This protein binds this small molecule.
Small molecule (SMILES): CC(=O)N[C@H]1[C@H](O[C@H]2[C@H](O)[C@@H](NC(C)=O)CO[C@@H]2CO)O[C@H](CO)[C@@H](O)[C@@H]1O

Sequence of chain 1.A:
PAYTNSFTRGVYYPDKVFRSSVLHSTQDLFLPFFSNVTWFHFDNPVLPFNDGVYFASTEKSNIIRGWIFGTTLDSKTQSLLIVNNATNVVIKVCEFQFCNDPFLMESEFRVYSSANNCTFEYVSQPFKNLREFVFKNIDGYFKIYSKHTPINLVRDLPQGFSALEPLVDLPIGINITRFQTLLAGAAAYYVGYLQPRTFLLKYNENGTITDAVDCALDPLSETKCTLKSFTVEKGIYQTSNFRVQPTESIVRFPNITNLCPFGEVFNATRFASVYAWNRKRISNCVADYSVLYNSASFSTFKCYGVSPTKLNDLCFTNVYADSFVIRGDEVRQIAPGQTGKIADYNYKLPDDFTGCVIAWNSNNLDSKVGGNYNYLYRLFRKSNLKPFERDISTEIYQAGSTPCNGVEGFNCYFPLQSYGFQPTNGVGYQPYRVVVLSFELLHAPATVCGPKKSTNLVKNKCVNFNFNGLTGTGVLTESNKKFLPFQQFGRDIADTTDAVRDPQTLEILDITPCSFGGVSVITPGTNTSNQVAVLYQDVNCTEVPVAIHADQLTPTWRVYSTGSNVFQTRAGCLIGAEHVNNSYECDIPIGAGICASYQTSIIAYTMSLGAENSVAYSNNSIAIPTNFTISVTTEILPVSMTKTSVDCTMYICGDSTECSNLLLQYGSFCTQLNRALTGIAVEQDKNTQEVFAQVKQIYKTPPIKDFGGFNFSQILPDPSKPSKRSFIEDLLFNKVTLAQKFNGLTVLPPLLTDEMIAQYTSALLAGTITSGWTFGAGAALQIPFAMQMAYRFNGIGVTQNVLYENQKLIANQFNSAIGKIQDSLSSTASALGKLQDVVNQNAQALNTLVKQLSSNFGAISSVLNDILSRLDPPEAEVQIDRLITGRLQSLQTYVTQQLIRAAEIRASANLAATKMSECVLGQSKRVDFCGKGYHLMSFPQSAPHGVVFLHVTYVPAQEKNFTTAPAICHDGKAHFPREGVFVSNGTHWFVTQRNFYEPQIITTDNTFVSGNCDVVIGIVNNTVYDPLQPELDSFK

Binding-site contacts:
Ligand atom C2 contacts residue ASN1134 of chain 1.A at 4.0 Å.
Ligand atom O5 contacts residue ASN1134 of chain 1.A at 3.9 Å.
Ligand atom O7 contacts residue ASN1134 of chain 1.A at 2.9 Å (h-bond).
Ligand atom C7 contacts residue ASN1134 of chain 1.A at 3.7 Å.
Ligand atom N2 contacts residue ASN1134 of chain 1.A at 4.2 Å.
Ligand atom C1 contacts residue ASN1134 of chain 1.A at 3.3 Å.